The small molecule below binds the protein below.
Small molecule (SMILES): C[C@@H](O)[C@@H](C)O

Sequence of chain 12.C:
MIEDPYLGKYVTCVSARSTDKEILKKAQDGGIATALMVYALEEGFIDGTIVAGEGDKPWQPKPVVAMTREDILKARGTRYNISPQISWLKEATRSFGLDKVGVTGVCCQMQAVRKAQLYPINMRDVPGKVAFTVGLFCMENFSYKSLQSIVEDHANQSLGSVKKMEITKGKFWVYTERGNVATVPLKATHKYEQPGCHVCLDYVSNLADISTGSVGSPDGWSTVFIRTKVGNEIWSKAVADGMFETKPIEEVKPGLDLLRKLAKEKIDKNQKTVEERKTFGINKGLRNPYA

Sequence of chain 12.B:
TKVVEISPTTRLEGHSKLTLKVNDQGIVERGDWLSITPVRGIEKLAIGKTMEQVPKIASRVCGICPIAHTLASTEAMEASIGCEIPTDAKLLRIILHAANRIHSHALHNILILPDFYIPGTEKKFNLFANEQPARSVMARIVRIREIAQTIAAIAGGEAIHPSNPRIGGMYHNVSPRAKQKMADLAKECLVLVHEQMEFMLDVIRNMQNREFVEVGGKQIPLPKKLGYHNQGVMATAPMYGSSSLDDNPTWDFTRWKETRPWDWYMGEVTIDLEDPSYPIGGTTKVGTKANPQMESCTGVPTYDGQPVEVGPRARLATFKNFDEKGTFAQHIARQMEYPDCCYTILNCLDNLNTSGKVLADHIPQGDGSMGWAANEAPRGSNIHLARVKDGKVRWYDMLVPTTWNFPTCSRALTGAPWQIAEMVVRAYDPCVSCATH

Binding-site contacts:
Ligand atom C3 contacts residue ASP125 of chain 12.C at 4.1 Å.
Ligand atom C4 contacts residue GLY128 of chain 12.C at 4.0 Å.
Ligand atom C3 contacts residue LYS129 of chain 12.C at 4.0 Å.
Ligand atom C4 contacts residue BU31 of chain 12.Z at 4.4 Å.
Ligand atom O6 contacts residue GLY128 of chain 12.C at 3.8 Å.
Ligand atom C1 contacts residue BU31 of chain 12.Z at 3.1 Å.
Ligand atom O6 contacts residue LYS129 of chain 12.C at 3.6 Å.
Ligand atom C1 contacts residue GLU146 of chain 12.B at 3.5 Å.